Sequence of chain 8.E:
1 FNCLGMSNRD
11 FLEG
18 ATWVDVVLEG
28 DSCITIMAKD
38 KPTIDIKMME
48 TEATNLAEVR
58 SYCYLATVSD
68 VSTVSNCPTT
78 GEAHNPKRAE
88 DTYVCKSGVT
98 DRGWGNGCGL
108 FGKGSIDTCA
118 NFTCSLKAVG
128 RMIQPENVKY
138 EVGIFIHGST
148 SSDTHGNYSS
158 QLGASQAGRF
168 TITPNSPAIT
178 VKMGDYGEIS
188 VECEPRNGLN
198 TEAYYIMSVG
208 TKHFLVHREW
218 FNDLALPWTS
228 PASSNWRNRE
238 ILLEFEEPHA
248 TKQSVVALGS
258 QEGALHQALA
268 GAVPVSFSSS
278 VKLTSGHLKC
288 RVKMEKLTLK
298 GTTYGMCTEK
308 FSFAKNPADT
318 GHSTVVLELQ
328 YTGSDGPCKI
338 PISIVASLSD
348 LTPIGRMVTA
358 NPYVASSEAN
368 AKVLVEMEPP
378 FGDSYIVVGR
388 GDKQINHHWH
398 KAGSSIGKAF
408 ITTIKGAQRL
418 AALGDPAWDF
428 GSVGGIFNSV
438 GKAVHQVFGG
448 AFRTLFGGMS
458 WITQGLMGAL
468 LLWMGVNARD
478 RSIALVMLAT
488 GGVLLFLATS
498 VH

This small molecule binds to this protein.
Small molecule (SMILES): CC(=O)N[C@@H]1[C@@H](O)[C@H](O)[C@@H](CO)O[C@H]1O

Binding-site contacts:
Ligand atom C1 contacts residue SER66 of chain 8.E at 4.4 Å.
Ligand atom O7 contacts residue ASN118 of chain 8.E at 3.4 Å (h-bond).
Ligand atom C7 contacts residue TYR90 of chain 8.E at 4.2 Å (hydrophobic).
Ligand atom C6 contacts residue THR120 of chain 8.E at 4.0 Å.
Ligand atom O6 contacts residue THR120 of chain 8.E at 3.5 Å (h-bond).
Ligand atom C8 contacts residue ASN118 of chain 8.E at 4.3 Å.
Ligand atom O5 contacts residue SER66 of chain 8.E at 4.3 Å.
Ligand atom O5 contacts residue THR120 of chain 8.E at 3.7 Å.
Ligand atom O7 contacts residue ASP67 of chain 8.E at 4.3 Å.
Ligand atom O7 contacts residue SER66 of chain 8.E at 3.6 Å.
Ligand atom C5 contacts residue THR120 of chain 8.E at 4.5 Å.
Ligand atom C3 contacts residue ASN118 of chain 8.E at 3.8 Å.
Ligand atom C4 contacts residue ASN118 of chain 8.E at 4.2 Å.
Ligand atom O6 contacts residue PHE119 of chain 8.E at 3.2 Å (h-bond).
Ligand atom O5 contacts residue ASN118 of chain 8.E at 2.4 Å (h-bond).
Ligand atom N2 contacts residue TYR90 of chain 8.E at 4.2 Å.
Ligand atom O6 contacts residue ASN118 of chain 8.E at 4.1 Å.
Ligand atom C7 contacts residue ASN118 of chain 8.E at 3.3 Å.
Ligand atom N2 contacts residue ASN118 of chain 8.E at 2.9 Å (h-bond).
Ligand atom C7 contacts residue ASP67 of chain 8.E at 4.3 Å.
Ligand atom C1 contacts residue ASN118 of chain 8.E at 1.4 Å.
Ligand atom C8 contacts residue TYR90 of chain 8.E at 3.6 Å (hydrophobic).
Ligand atom C5 contacts residue ASN118 of chain 8.E at 3.6 Å.
Ligand atom C2 contacts residue ASN118 of chain 8.E at 2.5 Å.
Ligand atom O6 contacts residue THR89 of chain 8.E at 3.8 Å.
Ligand atom C8 contacts residue ASP67 of chain 8.E at 4.0 Å.